Binding-site contacts:
Ligand atom OXT contacts residue TYR84 of chain 1.A at 2.8 Å (h-bond).
Ligand atom CA contacts residue ASP77 of chain 1.A at 3.2 Å.
Ligand atom CB contacts residue TYR99 of chain 1.A at 3.5 Å (hydrophobic).
Ligand atom O contacts residue TYR159 of chain 1.A at 2.7 Å (h-bond).
Ligand atom CA contacts residue TYR171 of chain 1.A at 3.5 Å (hydrophobic).
Ligand atom CD1 contacts residue VAL152 of chain 1.A at 3.3 Å (hydrophobic).
Ligand atom N contacts residue TYR171 of chain 1.A at 2.9 Å (h-bond).
Ligand atom CG2 contacts residue ASP77 of chain 1.A at 3.5 Å.
Ligand atom OE2 contacts residue LYS66 of chain 1.A at 3.2 Å (salt-bridge).
Ligand atom O contacts residue VAL152 of chain 1.A at 3.4 Å.
Ligand atom CD1 contacts residue MET45 of chain 1.A at 3.3 Å (hydrophobic).
Ligand atom CD contacts residue LYS66 of chain 1.A at 3.3 Å.
Ligand atom N contacts residue ASP77 of chain 1.A at 2.9 Å (salt-bridge).
Ligand atom O contacts residue HIS70 of chain 1.A at 3.4 Å.
Ligand atom CG contacts residue GLU63 of chain 1.A at 3.3 Å.
Ligand atom OE1 contacts residue THR163 of chain 1.A at 3.4 Å.
Ligand atom CA contacts residue TYR159 of chain 1.A at 3.4 Å (hydrophobic).
Ligand atom OG1 contacts residue VAL76 of chain 1.A at 3.4 Å.
Ligand atom CD1 contacts residue GLN155 of chain 1.A at 3.2 Å.
Ligand atom N contacts residue TYR99 of chain 1.A at 3.0 Å (h-bond).
Ligand atom OXT contacts residue THR143 of chain 1.A at 2.6 Å (h-bond).
Ligand atom CA contacts residue GLN155 of chain 1.A at 3.4 Å.
Ligand atom CD2 contacts residue TYR7 of chain 1.A at 3.5 Å (hydrophobic).
Ligand atom O contacts residue LYS66 of chain 1.A at 2.9 Å (salt-bridge).
Ligand atom O contacts residue TYR7 of chain 1.A at 3.5 Å.
Ligand atom CB contacts residue THR143 of chain 1.A at 3.4 Å.
Ligand atom C contacts residue TYR7 of chain 1.A at 3.2 Å (hydrophobic).
Ligand atom O contacts residue TRP147 of chain 1.A at 2.9 Å (h-bond).
Ligand atom CA contacts residue TYR7 of chain 1.A at 3.2 Å (hydrophobic).
Ligand atom OG1 contacts residue ASP77 of chain 1.A at 2.7 Å (salt-bridge).
Ligand atom CB contacts residue GLU63 of chain 1.A at 3.5 Å.
Ligand atom N contacts residue GLN155 of chain 1.A at 2.9 Å (h-bond).
Ligand atom CB contacts residue ASP77 of chain 1.A at 3.5 Å.
Ligand atom CD2 contacts residue TYR99 of chain 1.A at 3.5 Å (hydrophobic).
Ligand atom N contacts residue GLU63 of chain 1.A at 2.8 Å (salt-bridge).
Ligand atom N contacts residue TYR7 of chain 1.A at 3.1 Å (h-bond).
Ligand atom O contacts residue LEU156 of chain 1.A at 3.4 Å.
Ligand atom O contacts residue TRP147 of chain 1.A at 3.3 Å.
Ligand atom C contacts residue TYR84 of chain 1.A at 3.5 Å (hydrophobic).
Ligand atom O contacts residue LYS146 of chain 1.A at 3.1 Å.

A small-molecule ligand and the protein it binds are described below.
Small molecule (SMILES): CC[C@H](C)[C@H](NC(=O)CNC(=O)[C@H](C)NC(=O)[C@H](CC(C)C)NC(=O)[C@@H](N)CCC(=O)O)C(=O)NCC(=O)N[C@H](C(=O)N[C@@H](CC(C)C)C(=O)N[C@H](C(=O)N[C@H](C(=O)O)C(C)C)[C@@H](C)O)[C@@H](C)CC

Sequence of chain 1.A:
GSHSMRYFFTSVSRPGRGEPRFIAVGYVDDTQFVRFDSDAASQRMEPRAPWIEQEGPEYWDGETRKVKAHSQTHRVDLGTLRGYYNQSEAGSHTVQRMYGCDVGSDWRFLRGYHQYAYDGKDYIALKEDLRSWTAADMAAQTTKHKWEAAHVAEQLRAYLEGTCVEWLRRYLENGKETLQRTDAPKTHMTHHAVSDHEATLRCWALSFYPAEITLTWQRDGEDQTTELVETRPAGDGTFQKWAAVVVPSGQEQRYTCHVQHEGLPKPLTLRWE